Sequence of chain 1.J:
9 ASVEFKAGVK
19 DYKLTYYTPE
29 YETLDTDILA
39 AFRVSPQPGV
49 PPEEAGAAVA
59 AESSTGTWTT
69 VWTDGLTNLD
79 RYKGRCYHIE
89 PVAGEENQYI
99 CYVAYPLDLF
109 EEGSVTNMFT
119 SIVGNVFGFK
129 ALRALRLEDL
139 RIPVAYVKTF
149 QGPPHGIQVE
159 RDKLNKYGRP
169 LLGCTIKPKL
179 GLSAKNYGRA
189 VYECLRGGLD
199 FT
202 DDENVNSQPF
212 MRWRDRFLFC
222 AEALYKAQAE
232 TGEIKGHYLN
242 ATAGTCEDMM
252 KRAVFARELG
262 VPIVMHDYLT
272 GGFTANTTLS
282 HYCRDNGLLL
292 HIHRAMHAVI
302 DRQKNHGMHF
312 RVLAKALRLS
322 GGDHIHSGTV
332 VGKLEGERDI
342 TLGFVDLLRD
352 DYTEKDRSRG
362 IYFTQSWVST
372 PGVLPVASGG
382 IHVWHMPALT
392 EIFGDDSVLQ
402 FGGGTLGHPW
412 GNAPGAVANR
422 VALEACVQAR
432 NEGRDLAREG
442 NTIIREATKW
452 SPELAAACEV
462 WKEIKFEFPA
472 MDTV

This small molecule binds to this protein.
Small molecule (SMILES): O=C(O)[C@@](O)(COP(=O)(O)O)[C@H](O)[C@H](O)COP(=O)(O)O

Binding-site contacts:
Ligand atom O1P contacts residue LYS175 of chain 1.G at 3.5 Å.
Ligand atom O6P contacts residue ARG295 of chain 1.G at 2.9 Å (salt-bridge).
Ligand atom O6 contacts residue ASN123 of chain 1.J at 3.2 Å (h-bond).
Ligand atom O3P contacts residue TRP66 of chain 1.J at 3.2 Å.
Ligand atom O3P contacts residue GLY381 of chain 1.G at 2.9 Å (h-bond).
Ligand atom O2P contacts residue GLY403 of chain 1.G at 2.9 Å (h-bond).
Ligand atom O2 contacts residue LYS175 of chain 1.G at 3.0 Å (salt-bridge).
Ligand atom O3 contacts residue HIS294 of chain 1.G at 3.1 Å (h-bond).
Ligand atom O3 contacts residue KCX201 of chain 1.G at 2.7 Å (h-bond).
Ligand atom O1P contacts residue GLY403 of chain 1.G at 3.6 Å.
Ligand atom C3 contacts residue SER379 of chain 1.G at 3.4 Å.
Ligand atom O4P contacts residue LEU335 of chain 1.G at 3.4 Å.
Ligand atom O1P contacts residue GLY404 of chain 1.G at 2.6 Å (h-bond).
Ligand atom C contacts residue GLU60 of chain 1.J at 3.4 Å.
Ligand atom O6 contacts residue LYS175 of chain 1.G at 3.4 Å (salt-bridge).
Ligand atom O6 contacts residue LYS177 of chain 1.G at 3.1 Å (salt-bridge).
Ligand atom O6 contacts residue GLU60 of chain 1.J at 3.1 Å (salt-bridge).
Ligand atom C3 contacts residue CA1 of chain 1.W at 3.5 Å.
Ligand atom P1 contacts residue THR65 of chain 1.J at 3.4 Å.
Ligand atom C3 contacts residue KCX201 of chain 1.G at 3.4 Å.
Ligand atom O5P contacts residue HIS327 of chain 1.G at 2.9 Å (h-bond).
Ligand atom O3P contacts residue GLY380 of chain 1.G at 3.3 Å.
Ligand atom O7 contacts residue GLU60 of chain 1.J at 2.7 Å (salt-bridge).
Ligand atom C contacts residue CA1 of chain 1.W at 3.3 Å.
Ligand atom O3 contacts residue CA1 of chain 1.W at 2.7 Å.
Ligand atom O5P contacts residue SER379 of chain 1.G at 3.6 Å (h-bond).
Ligand atom O3P contacts residue THR65 of chain 1.J at 3.4 Å (h-bond).
Ligand atom O6 contacts residue CA1 of chain 1.W at 2.7 Å.
Ligand atom O5 contacts residue LEU335 of chain 1.G at 3.2 Å.
Ligand atom O2 contacts residue CA1 of chain 1.W at 2.8 Å.
Ligand atom O1 contacts residue LYS175 of chain 1.G at 3.4 Å (salt-bridge).
Ligand atom C2 contacts residue CA1 of chain 1.W at 3.3 Å.
Ligand atom O3P contacts residue LYS334 of chain 1.G at 2.8 Å (salt-bridge).
Ligand atom O4P contacts residue ARG295 of chain 1.G at 3.0 Å (salt-bridge).
Ligand atom O4 contacts residue SER379 of chain 1.G at 2.6 Å (h-bond).
Ligand atom O1P contacts residue THR65 of chain 1.J at 2.7 Å (h-bond).
Ligand atom O1 contacts residue LYS334 of chain 1.G at 3.5 Å (salt-bridge).
Ligand atom O7 contacts residue LYS334 of chain 1.G at 2.9 Å (salt-bridge).
Ligand atom O2 contacts residue THR173 of chain 1.G at 3.2 Å (h-bond).
Ligand atom O4 contacts residue GLY380 of chain 1.G at 3.4 Å.

Sequence of chain 1.G:
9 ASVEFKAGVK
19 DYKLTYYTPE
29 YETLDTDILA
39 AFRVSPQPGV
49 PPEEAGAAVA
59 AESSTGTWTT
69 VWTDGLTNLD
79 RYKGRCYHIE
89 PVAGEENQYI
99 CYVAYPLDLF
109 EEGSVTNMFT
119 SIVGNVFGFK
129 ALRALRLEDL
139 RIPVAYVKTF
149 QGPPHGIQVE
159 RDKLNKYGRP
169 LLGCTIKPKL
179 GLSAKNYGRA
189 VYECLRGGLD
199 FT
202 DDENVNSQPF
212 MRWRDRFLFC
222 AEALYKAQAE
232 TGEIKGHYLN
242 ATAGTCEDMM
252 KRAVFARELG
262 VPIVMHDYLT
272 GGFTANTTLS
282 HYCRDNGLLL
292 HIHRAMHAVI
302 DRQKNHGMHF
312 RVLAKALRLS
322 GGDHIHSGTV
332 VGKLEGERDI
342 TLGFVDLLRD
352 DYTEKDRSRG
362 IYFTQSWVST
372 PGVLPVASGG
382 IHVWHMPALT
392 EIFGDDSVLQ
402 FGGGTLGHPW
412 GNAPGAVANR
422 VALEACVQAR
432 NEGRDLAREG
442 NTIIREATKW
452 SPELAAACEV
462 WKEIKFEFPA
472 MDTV